This small molecule binds to this protein.
Small molecule (SMILES): Nc1ncnc2c1ncn2[C@@H]1O[C@H](CO[P](=O)(O)O[P](=O)(O)NP(=O)(O)O)[C@@H](O)[C@H]1O

Sequence of chain 1.A:
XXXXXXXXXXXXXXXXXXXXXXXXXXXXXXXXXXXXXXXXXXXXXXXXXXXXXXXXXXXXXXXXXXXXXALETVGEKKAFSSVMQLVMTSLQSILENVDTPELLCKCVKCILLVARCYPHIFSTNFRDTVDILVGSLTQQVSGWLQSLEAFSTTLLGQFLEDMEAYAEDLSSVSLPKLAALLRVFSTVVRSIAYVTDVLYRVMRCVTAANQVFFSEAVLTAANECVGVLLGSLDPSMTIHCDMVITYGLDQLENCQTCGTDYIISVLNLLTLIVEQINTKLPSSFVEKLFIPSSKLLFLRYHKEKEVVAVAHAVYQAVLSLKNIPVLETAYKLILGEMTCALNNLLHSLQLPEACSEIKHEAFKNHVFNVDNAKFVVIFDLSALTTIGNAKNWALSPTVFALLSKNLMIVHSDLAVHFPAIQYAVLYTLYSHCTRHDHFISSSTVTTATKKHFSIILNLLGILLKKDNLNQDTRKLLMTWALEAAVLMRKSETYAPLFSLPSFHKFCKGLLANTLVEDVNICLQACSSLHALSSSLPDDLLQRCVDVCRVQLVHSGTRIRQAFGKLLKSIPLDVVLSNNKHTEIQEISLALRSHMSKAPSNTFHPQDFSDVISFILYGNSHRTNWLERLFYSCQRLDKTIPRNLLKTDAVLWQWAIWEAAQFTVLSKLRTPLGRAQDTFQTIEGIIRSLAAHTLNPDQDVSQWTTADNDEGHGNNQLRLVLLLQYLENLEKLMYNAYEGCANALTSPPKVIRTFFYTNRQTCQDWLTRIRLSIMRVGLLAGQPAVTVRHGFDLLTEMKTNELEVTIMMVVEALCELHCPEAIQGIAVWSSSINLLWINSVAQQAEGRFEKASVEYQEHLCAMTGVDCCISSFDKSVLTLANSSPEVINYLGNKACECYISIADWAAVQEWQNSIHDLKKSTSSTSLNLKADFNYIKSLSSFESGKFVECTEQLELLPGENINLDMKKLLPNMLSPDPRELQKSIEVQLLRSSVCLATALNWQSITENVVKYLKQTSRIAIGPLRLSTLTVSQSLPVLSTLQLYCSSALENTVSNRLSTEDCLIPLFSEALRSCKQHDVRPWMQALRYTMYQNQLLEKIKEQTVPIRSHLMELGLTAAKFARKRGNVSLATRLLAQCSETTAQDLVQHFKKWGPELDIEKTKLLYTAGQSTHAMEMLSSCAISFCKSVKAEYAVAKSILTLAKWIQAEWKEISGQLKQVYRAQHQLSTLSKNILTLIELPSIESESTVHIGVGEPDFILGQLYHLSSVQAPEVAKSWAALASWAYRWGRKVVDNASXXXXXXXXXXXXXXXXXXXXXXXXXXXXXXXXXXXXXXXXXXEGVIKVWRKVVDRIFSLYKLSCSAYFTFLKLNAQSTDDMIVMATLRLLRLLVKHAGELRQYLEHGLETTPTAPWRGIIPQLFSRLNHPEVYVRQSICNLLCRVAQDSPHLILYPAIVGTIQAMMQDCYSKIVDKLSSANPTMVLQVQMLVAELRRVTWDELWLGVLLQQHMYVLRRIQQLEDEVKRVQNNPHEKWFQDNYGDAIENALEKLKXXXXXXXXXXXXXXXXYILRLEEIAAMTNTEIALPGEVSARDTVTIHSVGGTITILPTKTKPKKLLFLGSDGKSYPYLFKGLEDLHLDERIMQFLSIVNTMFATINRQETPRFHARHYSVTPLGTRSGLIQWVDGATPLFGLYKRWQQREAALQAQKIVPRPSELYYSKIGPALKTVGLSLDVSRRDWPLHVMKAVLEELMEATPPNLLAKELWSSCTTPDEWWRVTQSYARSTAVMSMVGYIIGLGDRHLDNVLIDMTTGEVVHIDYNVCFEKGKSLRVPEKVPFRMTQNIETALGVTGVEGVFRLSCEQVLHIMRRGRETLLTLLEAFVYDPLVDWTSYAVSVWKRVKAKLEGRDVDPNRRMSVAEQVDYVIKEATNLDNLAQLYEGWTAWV

Binding-site contacts:
Ligand atom N3B contacts residue LYS1905 of chain 1.A at 4.2 Å.
Ligand atom O1B contacts residue THR1883 of chain 1.A at 4.0 Å.
Ligand atom N6 contacts residue GLN1956 of chain 1.A at 3.0 Å (h-bond).
Ligand atom O2G contacts residue ASN2106 of chain 1.A at 3.4 Å (h-bond).
Ligand atom O1B contacts residue LYS1905 of chain 1.A at 4.2 Å.
Ligand atom O3A contacts residue THR1883 of chain 1.A at 3.7 Å.
Ligand atom O3' contacts residue ASP2089 of chain 1.A at 4.1 Å.
Ligand atom N9 contacts residue ILE2103 of chain 1.A at 4.1 Å.
Ligand atom N9 contacts residue TRP1957 of chain 1.A at 4.1 Å.
Ligand atom O1B contacts residue THR1885 of chain 1.A at 4.1 Å.
Ligand atom O2G contacts residue ASP2104 of chain 1.A at 3.7 Å.
Ligand atom C6 contacts residue ILE2103 of chain 1.A at 4.2 Å (hydrophobic).
Ligand atom O2A contacts residue LYS1884 of chain 1.A at 3.2 Å.
Ligand atom C6 contacts residue GLN1956 of chain 1.A at 3.8 Å.
Ligand atom C2 contacts residue TRP1957 of chain 1.A at 3.7 Å (hydrophobic).
Ligand atom PB contacts residue LYS1884 of chain 1.A at 4.1 Å.
Ligand atom C4 contacts residue ILE2103 of chain 1.A at 4.1 Å (hydrophobic).
Ligand atom C2 contacts residue VAL1958 of chain 1.A at 4.1 Å (hydrophobic).
Ligand atom C2' contacts residue ASP2089 of chain 1.A at 4.2 Å.
Ligand atom C5 contacts residue ILE2103 of chain 1.A at 3.7 Å (hydrophobic).
Ligand atom PB contacts residue LYS1905 of chain 1.A at 4.2 Å.
Ligand atom N3 contacts residue TRP1957 of chain 1.A at 3.4 Å.
Ligand atom O1B contacts residue LYS1884 of chain 1.A at 2.7 Å.
Ligand atom N1 contacts residue GLN1956 of chain 1.A at 4.1 Å.
Ligand atom PA contacts residue THR1883 of chain 1.A at 3.3 Å.
Ligand atom N1 contacts residue VAL1958 of chain 1.A at 3.7 Å.
Ligand atom N3 contacts residue ILE2103 of chain 1.A at 4.1 Å.
Ligand atom N6 contacts residue ILE1955 of chain 1.A at 4.1 Å.
Ligand atom C4 contacts residue TRP1957 of chain 1.A at 3.7 Å (hydrophobic).
Ligand atom C5 contacts residue TRP1957 of chain 1.A at 4.2 Å (hydrophobic).
Ligand atom N7 contacts residue ILE2103 of chain 1.A at 3.3 Å.
Ligand atom C2 contacts residue ILE2103 of chain 1.A at 4.2 Å (hydrophobic).
Ligand atom N6 contacts residue TYR1943 of chain 1.A at 4.2 Å.
Ligand atom O2A contacts residue PRO1882 of chain 1.A at 3.9 Å.
Ligand atom N1 contacts residue TRP1957 of chain 1.A at 4.0 Å.
Ligand atom O2A contacts residue THR1883 of chain 1.A at 2.4 Å (h-bond).
Ligand atom O1A contacts residue THR1883 of chain 1.A at 3.8 Å.
Ligand atom O2B contacts residue LYS1905 of chain 1.A at 3.9 Å.
Ligand atom O2' contacts residue ASP2089 of chain 1.A at 4.2 Å.
Ligand atom C8 contacts residue ILE2103 of chain 1.A at 3.6 Å (hydrophobic).